Binding-site contacts:
Ligand atom C26 contacts residue ARG98 of chain 1.A at 3.9 Å.
Ligand atom C29 contacts residue ILE151 of chain 1.A at 3.9 Å (hydrophobic).
Ligand atom C20 contacts residue SER152 of chain 1.A at 3.5 Å.
Ligand atom C2 contacts residue GLU69 of chain 1.A at 3.7 Å.
Ligand atom C12 contacts residue LEU140 of chain 1.A at 3.7 Å (hydrophobic).
Ligand atom C10 contacts residue ILE151 of chain 1.A at 3.9 Å (hydrophobic).
Ligand atom C14 contacts residue LEU140 of chain 1.A at 4.0 Å (hydrophobic).
Ligand atom N21 contacts residue ILE151 of chain 1.A at 3.6 Å.
Ligand atom C22 contacts residue ILE91 of chain 1.A at 4.0 Å (hydrophobic).
Ligand atom O16 contacts residue SER152 of chain 1.A at 3.4 Å (h-bond).
Ligand atom O15 contacts residue SER152 of chain 1.A at 3.7 Å.
Ligand atom CL3 contacts residue ARG98 of chain 1.A at 3.1 Å.
Ligand atom CL1 contacts residue ILE136 of chain 1.A at 3.4 Å.
Ligand atom C4 contacts residue ARG98 of chain 1.A at 3.6 Å.
Ligand atom C20 contacts residue ARG98 of chain 1.A at 3.5 Å.
Ligand atom O17 contacts residue ILE91 of chain 1.A at 3.5 Å.
Ligand atom C27 contacts residue ILE91 of chain 1.A at 3.8 Å (hydrophobic).
Ligand atom O16 contacts residue ILE151 of chain 1.A at 3.8 Å.
Ligand atom O15 contacts residue ARG98 of chain 1.A at 3.8 Å.
Ligand atom C28 contacts residue CYS95 of chain 1.A at 3.5 Å (hydrophobic).
Ligand atom O23 contacts residue CYS95 of chain 1.A at 3.0 Å (h-bond).
Ligand atom C26 contacts residue ILE151 of chain 1.A at 3.7 Å (hydrophobic).
Ligand atom C30 contacts residue ILE151 of chain 1.A at 3.9 Å (hydrophobic).
Ligand atom C8 contacts residue LEU140 of chain 1.A at 3.9 Å (hydrophobic).
Ligand atom C27 contacts residue MET158 of chain 1.A at 3.9 Å (hydrophobic).
Ligand atom CL3 contacts residue LEU143 of chain 1.A at 3.9 Å.
Ligand atom CL1 contacts residue ALA102 of chain 1.A at 4.0 Å.
Ligand atom C11 contacts residue CYS95 of chain 1.A at 3.3 Å (hydrophobic).
Ligand atom N21 contacts residue ARG98 of chain 1.A at 3.9 Å.
Ligand atom C8 contacts residue ARG98 of chain 1.A at 3.3 Å.
Ligand atom C19 contacts residue GLY94 of chain 1.A at 3.8 Å.
Ligand atom C28 contacts residue ILE151 of chain 1.A at 3.6 Å (hydrophobic).
Ligand atom O17 contacts residue GLY94 of chain 1.A at 3.9 Å.
Ligand atom O16 contacts residue ARG98 of chain 1.A at 3.2 Å.
Ligand atom C22 contacts residue GLY94 of chain 1.A at 3.7 Å.
Ligand atom C10 contacts residue MET158 of chain 1.A at 3.7 Å (hydrophobic).
Ligand atom C12 contacts residue ARG98 of chain 1.A at 3.7 Å.
Ligand atom C2 contacts residue LEU65 of chain 1.A at 3.4 Å (hydrophobic).
Ligand atom N24 contacts residue ILE151 of chain 1.A at 3.5 Å.
Ligand atom C6 contacts residue LEU65 of chain 1.A at 3.6 Å (hydrophobic).

The protein below binds the small molecule below.
Small molecule (SMILES): O=C(O)c1nn(Cc2ccc(Cl)c(Cl)c2)c(=O)c2cc(Oc3ccccc3)ccc12

Sequence of chain 1.A:
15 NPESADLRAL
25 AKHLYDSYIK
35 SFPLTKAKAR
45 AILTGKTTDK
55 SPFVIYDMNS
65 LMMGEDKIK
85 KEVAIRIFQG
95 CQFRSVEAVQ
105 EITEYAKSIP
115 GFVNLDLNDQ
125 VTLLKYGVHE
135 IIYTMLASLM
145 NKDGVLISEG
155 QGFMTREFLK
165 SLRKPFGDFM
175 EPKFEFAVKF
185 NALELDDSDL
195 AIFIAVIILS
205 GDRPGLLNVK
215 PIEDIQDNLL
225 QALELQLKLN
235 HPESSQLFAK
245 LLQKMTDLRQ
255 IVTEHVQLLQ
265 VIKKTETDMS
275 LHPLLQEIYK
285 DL